Sequence of chain 1.B:
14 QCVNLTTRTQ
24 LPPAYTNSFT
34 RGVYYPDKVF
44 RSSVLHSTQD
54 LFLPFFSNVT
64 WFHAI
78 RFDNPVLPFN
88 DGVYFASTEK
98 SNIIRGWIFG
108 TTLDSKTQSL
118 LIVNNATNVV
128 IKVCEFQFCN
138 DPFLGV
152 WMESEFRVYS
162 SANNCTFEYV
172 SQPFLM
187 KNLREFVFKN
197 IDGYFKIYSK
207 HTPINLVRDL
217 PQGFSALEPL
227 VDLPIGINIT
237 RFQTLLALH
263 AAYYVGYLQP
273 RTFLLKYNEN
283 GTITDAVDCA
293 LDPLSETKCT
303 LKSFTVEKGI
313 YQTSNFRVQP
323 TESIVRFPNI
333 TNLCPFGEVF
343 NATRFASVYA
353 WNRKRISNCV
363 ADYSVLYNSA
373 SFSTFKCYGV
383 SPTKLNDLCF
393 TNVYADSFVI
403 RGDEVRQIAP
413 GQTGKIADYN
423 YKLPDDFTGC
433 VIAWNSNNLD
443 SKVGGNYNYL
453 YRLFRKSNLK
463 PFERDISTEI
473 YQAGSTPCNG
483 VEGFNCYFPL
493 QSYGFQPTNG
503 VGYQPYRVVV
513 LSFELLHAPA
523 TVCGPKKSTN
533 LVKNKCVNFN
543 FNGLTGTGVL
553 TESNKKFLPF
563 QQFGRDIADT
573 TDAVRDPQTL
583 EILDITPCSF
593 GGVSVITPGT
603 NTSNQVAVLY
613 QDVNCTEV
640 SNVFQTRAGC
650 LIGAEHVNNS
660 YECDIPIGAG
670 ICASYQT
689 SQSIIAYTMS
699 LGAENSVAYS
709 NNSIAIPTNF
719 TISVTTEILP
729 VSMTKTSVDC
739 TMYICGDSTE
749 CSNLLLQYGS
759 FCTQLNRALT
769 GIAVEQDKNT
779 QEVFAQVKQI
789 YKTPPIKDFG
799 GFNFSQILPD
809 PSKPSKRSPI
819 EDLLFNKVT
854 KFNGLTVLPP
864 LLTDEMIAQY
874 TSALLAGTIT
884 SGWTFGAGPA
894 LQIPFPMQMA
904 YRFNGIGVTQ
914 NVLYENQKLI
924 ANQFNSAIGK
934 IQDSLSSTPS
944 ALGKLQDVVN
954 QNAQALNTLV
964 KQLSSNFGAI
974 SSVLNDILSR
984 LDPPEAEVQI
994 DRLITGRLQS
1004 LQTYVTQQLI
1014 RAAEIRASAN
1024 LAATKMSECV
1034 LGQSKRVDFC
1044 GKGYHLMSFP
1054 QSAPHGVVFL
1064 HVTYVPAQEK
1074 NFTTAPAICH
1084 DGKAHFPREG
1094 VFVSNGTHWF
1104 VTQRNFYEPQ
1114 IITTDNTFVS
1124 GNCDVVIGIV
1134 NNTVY

This protein binds this small molecule.
Small molecule (SMILES): CC(=O)N[C@@H]1[C@@H](O)[C@H](O)[C@@H](CO)O[C@H]1O

Binding-site contacts:
Ligand atom O5 contacts residue ASN282 of chain 1.B at 2.4 Å (h-bond).
Ligand atom C7 contacts residue GLU281 of chain 1.B at 4.3 Å.
Ligand atom O7 contacts residue ASN280 of chain 1.B at 3.3 Å (h-bond).
Ligand atom C7 contacts residue ASN282 of chain 1.B at 3.5 Å.
Ligand atom N2 contacts residue ASN282 of chain 1.B at 2.9 Å (h-bond).
Ligand atom C8 contacts residue ASN280 of chain 1.B at 3.4 Å.
Ligand atom C4 contacts residue ASN282 of chain 1.B at 4.2 Å.
Ligand atom C8 contacts residue ASN282 of chain 1.B at 3.9 Å.
Ligand atom O7 contacts residue ASN282 of chain 1.B at 4.4 Å.
Ligand atom O7 contacts residue GLU281 of chain 1.B at 3.1 Å (salt-bridge).
Ligand atom C3 contacts residue ASN282 of chain 1.B at 3.8 Å.
Ligand atom C5 contacts residue ASN282 of chain 1.B at 3.6 Å.
Ligand atom C7 contacts residue ASN280 of chain 1.B at 3.5 Å.
Ligand atom C2 contacts residue ASN282 of chain 1.B at 2.5 Å.
Ligand atom C1 contacts residue ASN282 of chain 1.B at 1.4 Å.